Binding-site contacts:
Ligand atom O2 contacts residue TYR67 of chain 1.A at 3.1 Å (h-bond).
Ligand atom C4 contacts residue ASP114 of chain 1.A at 3.5 Å.
Ligand atom DO6 contacts residue GLY131 of chain 1.A at 1.9 Å.
Ligand atom C2 contacts residue MET17 of chain 1.A at 3.4 Å (hydrophobic).
Ligand atom DO3 contacts residue PHE95 of chain 1.A at 2.6 Å.
Ligand atom C6 contacts residue GLY129 of chain 1.A at 3.2 Å.
Ligand atom O2 contacts residue HIS130 of chain 1.A at 3.4 Å.
Ligand atom O3 contacts residue SER68 of chain 1.A at 2.6 Å (h-bond).
Ligand atom DO2 contacts residue MET17 of chain 1.A at 2.3 Å.
Ligand atom DO3 contacts residue TYR18 of chain 1.A at 3.5 Å.
Ligand atom C1 contacts residue MET17 of chain 1.A at 3.5 Å (hydrophobic).
Ligand atom C6 contacts residue MET17 of chain 1.A at 3.3 Å (hydrophobic).
Ligand atom DO4 contacts residue 41Q92 of chain 1.A at 3.3 Å.
Ligand atom DO6 contacts residue SER68 of chain 1.A at 3.3 Å.
Ligand atom DO3 contacts residue GLY131 of chain 1.A at 3.0 Å.
Ligand atom DO2 contacts residue TYR18 of chain 1.A at 3.1 Å.
Ligand atom DO2 contacts residue TYR67 of chain 1.A at 2.1 Å.
Ligand atom O4 contacts residue ASP114 of chain 1.A at 2.6 Å (salt-bridge).
Ligand atom O5 contacts residue SER68 of chain 1.A at 2.8 Å (h-bond).
Ligand atom O2 contacts residue MET17 of chain 1.A at 2.8 Å (h-bond).
Ligand atom DO6 contacts residue MET17 of chain 1.A at 2.6 Å.
Ligand atom C6 contacts residue SER68 of chain 1.A at 3.5 Å.
Ligand atom C6 contacts residue 41Q92 of chain 1.A at 2.8 Å.
Ligand atom C4 contacts residue 41Q92 of chain 1.A at 3.4 Å.
Ligand atom O6 contacts residue 41Q92 of chain 1.A at 1.8 Å.
Ligand atom C3 contacts residue SER68 of chain 1.A at 3.4 Å.
Ligand atom O6 contacts residue MET17 of chain 1.A at 2.2 Å.
Ligand atom O2 contacts residue GLY131 of chain 1.A at 2.0 Å.
Ligand atom DO4 contacts residue ASP114 of chain 1.A at 2.2 Å.
Ligand atom O6 contacts residue GLY131 of chain 1.A at 2.8 Å (h-bond).
Ligand atom O6 contacts residue THR16 of chain 1.A at 3.3 Å.
Ligand atom O2 contacts residue GLY129 of chain 1.A at 3.2 Å (h-bond).
Ligand atom C3 contacts residue GLY131 of chain 1.A at 3.2 Å.
Ligand atom O6 contacts residue ASP65 of chain 1.A at 2.6 Å (salt-bridge).
Ligand atom DO6 contacts residue ASP65 of chain 1.A at 2.4 Å.
Ligand atom O4 contacts residue 41Q92 of chain 1.A at 3.4 Å.
Ligand atom C2 contacts residue GLY131 of chain 1.A at 3.1 Å.
Ligand atom O3 contacts residue GLY131 of chain 1.A at 2.6 Å.
Ligand atom DO6 contacts residue TYR67 of chain 1.A at 3.3 Å.
Ligand atom O6 contacts residue SER68 of chain 1.A at 2.6 Å (h-bond).

This small molecule binds to this protein.
Small molecule (SMILES): OC[C@H]1O[C@@H](O[C@H]2[C@H](O)[C@@H](O)[C@H](O[C@H]3[C@H](O)[C@@H](O)[C@H](O[C@H]4[C@H](O)[C@@H](O)[C@H](O[C@H]5[C@H](O)[C@@H](O)[C@H](O)O[C@@H]5CO)O[C@@H]4CO)O[C@@H]3CO)O[C@@H]2CO)[C@H](O)[C@@H](O)[C@@H]1O

Sequence of chain 1.A:
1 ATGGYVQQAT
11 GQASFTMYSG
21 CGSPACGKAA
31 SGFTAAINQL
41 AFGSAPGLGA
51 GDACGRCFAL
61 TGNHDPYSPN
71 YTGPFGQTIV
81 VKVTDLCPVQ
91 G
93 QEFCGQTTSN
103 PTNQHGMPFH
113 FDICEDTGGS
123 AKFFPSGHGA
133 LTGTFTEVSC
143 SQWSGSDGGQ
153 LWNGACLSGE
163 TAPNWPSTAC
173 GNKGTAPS